Binding-site contacts:
Ligand atom C8 contacts residue SER6 of chain 1.B at 3.8 Å.
Ligand atom C2 contacts residue ASN36 of chain 1.B at 2.6 Å.
Ligand atom N2 contacts residue TYR23 of chain 1.B at 3.2 Å (h-bond).
Ligand atom C3 contacts residue ASN36 of chain 1.B at 3.8 Å.
Ligand atom N2 contacts residue ASN36 of chain 1.B at 2.8 Å (h-bond).
Ligand atom C8 contacts residue PRO8 of chain 1.B at 4.0 Å (hydrophobic).
Ligand atom O7 contacts residue ASN36 of chain 1.B at 3.3 Å (h-bond).
Ligand atom C1 contacts residue GLU35 of chain 1.B at 4.3 Å.
Ligand atom C5 contacts residue ASN36 of chain 1.B at 3.7 Å.
Ligand atom C2 contacts residue GLU35 of chain 1.B at 4.1 Å.
Ligand atom C2 contacts residue TYR23 of chain 1.B at 3.3 Å (hydrophobic).
Ligand atom O5 contacts residue ASN36 of chain 1.B at 2.4 Å (h-bond).
Ligand atom C7 contacts residue TYR23 of chain 1.B at 4.4 Å (hydrophobic).
Ligand atom C7 contacts residue ASN36 of chain 1.B at 3.3 Å.
Ligand atom C6 contacts residue ASN36 of chain 1.B at 4.3 Å.
Ligand atom C6 contacts residue GLU35 of chain 1.B at 3.7 Å.
Ligand atom C4 contacts residue ASN36 of chain 1.B at 4.3 Å.
Ligand atom C7 contacts residue PRO8 of chain 1.B at 4.2 Å (hydrophobic).
Ligand atom C1 contacts residue ASN36 of chain 1.B at 1.4 Å.
Ligand atom C1 contacts residue TYR23 of chain 1.B at 3.7 Å (hydrophobic).
Ligand atom N2 contacts residue PRO8 of chain 1.B at 3.9 Å.

This small molecule binds to this protein.
Small molecule (SMILES): CC(=O)N[C@@H]1[C@@H](O)[C@H](O)[C@@H](CO)O[C@H]1O

Sequence of chain 1.B:
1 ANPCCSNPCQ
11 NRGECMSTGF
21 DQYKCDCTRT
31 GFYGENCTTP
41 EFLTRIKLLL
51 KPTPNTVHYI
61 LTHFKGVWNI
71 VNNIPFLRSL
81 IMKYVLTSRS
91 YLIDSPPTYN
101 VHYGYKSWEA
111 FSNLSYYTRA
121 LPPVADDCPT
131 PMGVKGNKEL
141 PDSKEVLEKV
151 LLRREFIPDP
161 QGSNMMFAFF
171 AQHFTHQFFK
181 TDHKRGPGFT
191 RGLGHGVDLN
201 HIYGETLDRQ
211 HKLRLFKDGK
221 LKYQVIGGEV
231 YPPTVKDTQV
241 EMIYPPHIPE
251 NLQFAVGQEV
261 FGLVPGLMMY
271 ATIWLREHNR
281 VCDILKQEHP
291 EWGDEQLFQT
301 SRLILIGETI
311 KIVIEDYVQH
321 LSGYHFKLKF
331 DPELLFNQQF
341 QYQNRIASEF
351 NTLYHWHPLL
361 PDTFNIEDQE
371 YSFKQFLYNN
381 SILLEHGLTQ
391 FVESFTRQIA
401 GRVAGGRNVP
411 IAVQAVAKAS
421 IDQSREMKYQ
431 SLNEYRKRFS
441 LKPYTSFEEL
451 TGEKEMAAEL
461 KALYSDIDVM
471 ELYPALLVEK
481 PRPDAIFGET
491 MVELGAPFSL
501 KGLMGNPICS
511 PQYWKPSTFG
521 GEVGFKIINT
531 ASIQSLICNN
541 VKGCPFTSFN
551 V